This small molecule binds to this protein.
Small molecule (SMILES): O=C(NC[C@H]1CCCO1)N1CCN(C(=O)c2cccs2)CC1

Binding-site contacts:
Ligand atom C15 contacts residue THR105 of chain 1.A at 3.5 Å.
Ligand atom C15 contacts residue PRO106 of chain 1.A at 4.0 Å (hydrophobic).
Ligand atom S1 contacts residue SER101 of chain 1.A at 3.8 Å.
Ligand atom C10 contacts residue TYR59 of chain 1.A at 3.4 Å (hydrophobic).
Ligand atom O1 contacts residue TYR59 of chain 1.A at 3.6 Å.
Ligand atom C12 contacts residue TYR104 of chain 1.A at 3.9 Å (hydrophobic).
Ligand atom O2 contacts residue PRO49 of chain 1.A at 3.5 Å.
Ligand atom C3 contacts residue PRO49 of chain 1.A at 4.1 Å (hydrophobic).
Ligand atom O3 contacts residue SER101 of chain 1.A at 3.0 Å (h-bond).
Ligand atom C8 contacts residue VAL54 of chain 1.A at 3.7 Å (hydrophobic).
Ligand atom C7 contacts residue PRO49 of chain 1.A at 3.1 Å (hydrophobic).
Ligand atom C2 contacts residue GLN52 of chain 1.A at 3.9 Å.
Ligand atom C11 contacts residue ILE112 of chain 1.A at 3.5 Å (hydrophobic).
Ligand atom C6 contacts residue PRO49 of chain 1.A at 4.0 Å (hydrophobic).
Ligand atom O3 contacts residue ILE112 of chain 1.A at 3.6 Å.
Ligand atom C2 contacts residue PRO49 of chain 1.A at 3.4 Å (hydrophobic).
Ligand atom O2 contacts residue GLU48 of chain 1.A at 3.7 Å.
Ligand atom C5 contacts residue GLU48 of chain 1.A at 3.5 Å.
Ligand atom O1 contacts residue VAL54 of chain 1.A at 3.8 Å.
Ligand atom C8 contacts residue PHE50 of chain 1.A at 4.1 Å (hydrophobic).
Ligand atom C4 contacts residue GLN52 of chain 1.A at 3.7 Å.
Ligand atom C9 contacts residue TYR59 of chain 1.A at 4.2 Å (hydrophobic).
Ligand atom N1 contacts residue VAL54 of chain 1.A at 4.0 Å.
Ligand atom C9 contacts residue VAL54 of chain 1.A at 4.0 Å (hydrophobic).
Ligand atom C1 contacts residue VAL54 of chain 1.A at 3.6 Å (hydrophobic).
Ligand atom C1 contacts residue PRO49 of chain 1.A at 3.7 Å (hydrophobic).
Ligand atom O3 contacts residue PHE50 of chain 1.A at 4.0 Å.
Ligand atom N2 contacts residue PRO49 of chain 1.A at 3.8 Å.
Ligand atom C7 contacts residue ILE112 of chain 1.A at 4.2 Å (hydrophobic).
Ligand atom S1 contacts residue THR105 of chain 1.A at 3.7 Å.
Ligand atom N1 contacts residue PRO49 of chain 1.A at 2.7 Å (h-bond).
Ligand atom C6 contacts residue GLU48 of chain 1.A at 2.9 Å.
Ligand atom C7 contacts residue VAL54 of chain 1.A at 3.9 Å (hydrophobic).
Ligand atom C11 contacts residue SER101 of chain 1.A at 4.1 Å.
Ligand atom C12 contacts residue ILE112 of chain 1.A at 3.6 Å (hydrophobic).
Ligand atom N3 contacts residue ILE112 of chain 1.A at 4.0 Å.
Ligand atom C13 contacts residue ILE112 of chain 1.A at 3.9 Å (hydrophobic).
Ligand atom C13 contacts residue TYR104 of chain 1.A at 4.0 Å (hydrophobic).
Ligand atom N2 contacts residue VAL54 of chain 1.A at 3.6 Å.
Ligand atom C15 contacts residue SER110 of chain 1.A at 3.5 Å.

Sequence of chain 1.A:
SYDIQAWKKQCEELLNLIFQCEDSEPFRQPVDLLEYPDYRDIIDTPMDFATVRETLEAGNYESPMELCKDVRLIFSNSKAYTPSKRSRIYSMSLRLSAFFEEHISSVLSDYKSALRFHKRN